A protein and the small-molecule ligand that binds it are described below.
Small molecule (SMILES): CC(=O)N[C@H]1[C@H](O[C@H]2[C@H](O)[C@@H](NC(C)=O)CO[C@@H]2CO)O[C@H](CO)[C@@H](O[C@@H]2O[C@H](CO)[C@@H](O)[C@H](O)[C@@H]2O)[C@@H]1O

Sequence of chain 1.B:
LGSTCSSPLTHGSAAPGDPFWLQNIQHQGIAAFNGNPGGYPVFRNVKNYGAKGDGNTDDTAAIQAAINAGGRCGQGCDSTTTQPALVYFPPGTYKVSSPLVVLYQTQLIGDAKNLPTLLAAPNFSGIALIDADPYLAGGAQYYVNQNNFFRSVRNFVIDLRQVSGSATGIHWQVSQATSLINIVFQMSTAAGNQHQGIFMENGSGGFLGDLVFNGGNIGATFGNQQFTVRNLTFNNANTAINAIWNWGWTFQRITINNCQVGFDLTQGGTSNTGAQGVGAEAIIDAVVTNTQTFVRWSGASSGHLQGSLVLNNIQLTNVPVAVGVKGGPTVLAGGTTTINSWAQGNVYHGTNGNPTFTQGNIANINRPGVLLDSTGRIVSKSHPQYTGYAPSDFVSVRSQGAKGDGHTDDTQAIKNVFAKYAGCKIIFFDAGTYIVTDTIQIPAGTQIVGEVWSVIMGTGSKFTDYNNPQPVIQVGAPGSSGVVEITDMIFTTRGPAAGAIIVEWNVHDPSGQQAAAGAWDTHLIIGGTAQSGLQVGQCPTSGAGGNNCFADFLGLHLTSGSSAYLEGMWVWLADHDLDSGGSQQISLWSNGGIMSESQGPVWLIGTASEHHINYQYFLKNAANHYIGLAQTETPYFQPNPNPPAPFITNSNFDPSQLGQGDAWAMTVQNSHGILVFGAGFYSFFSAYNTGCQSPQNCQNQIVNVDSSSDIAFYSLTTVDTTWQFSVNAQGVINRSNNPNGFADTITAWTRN

Binding-site contacts:
Ligand atom O7 contacts residue SER386 of chain 1.B at 2.9 Å (h-bond).
Ligand atom C6 contacts residue ASN188 of chain 1.B at 3.5 Å.
Ligand atom O5 contacts residue ASN237 of chain 1.B at 2.3 Å (h-bond).
Ligand atom O7 contacts residue ASN237 of chain 1.B at 3.1 Å (h-bond).
Ligand atom C8 contacts residue VAL218 of chain 1.B at 4.3 Å (hydrophobic).
Ligand atom C7 contacts residue ASN237 of chain 1.B at 3.2 Å.
Ligand atom C2 contacts residue ASN237 of chain 1.B at 2.4 Å.
Ligand atom C1 contacts residue ASP216 of chain 1.B at 3.7 Å.
Ligand atom C1 contacts residue ASN237 of chain 1.B at 1.4 Å.
Ligand atom O6 contacts residue ASN188 of chain 1.B at 2.7 Å (h-bond).
Ligand atom C8 contacts residue ASN237 of chain 1.B at 4.3 Å.
Ligand atom C5 contacts residue ASP216 of chain 1.B at 4.3 Å.
Ligand atom C8 contacts residue VAL190 of chain 1.B at 3.9 Å (hydrophobic).
Ligand atom N2 contacts residue ASN237 of chain 1.B at 2.9 Å (h-bond).
Ligand atom C8 contacts residue ARG259 of chain 1.B at 3.5 Å.
Ligand atom C5 contacts residue ASN237 of chain 1.B at 3.6 Å.
Ligand atom C7 contacts residue SER386 of chain 1.B at 3.6 Å.
Ligand atom C8 contacts residue SER386 of chain 1.B at 3.6 Å.
Ligand atom C2 contacts residue ASP216 of chain 1.B at 4.0 Å.
Ligand atom O7 contacts residue ASP216 of chain 1.B at 3.7 Å.
Ligand atom O5 contacts residue ASP216 of chain 1.B at 3.4 Å.
Ligand atom N2 contacts residue ASN188 of chain 1.B at 4.4 Å.
Ligand atom O7 contacts residue ARG236 of chain 1.B at 3.8 Å.
Ligand atom C3 contacts residue ASN237 of chain 1.B at 3.7 Å.
Ligand atom C6 contacts residue ASP216 of chain 1.B at 3.7 Å.
Ligand atom O6 contacts residue ASP216 of chain 1.B at 3.6 Å.
Ligand atom C4 contacts residue ASN237 of chain 1.B at 4.2 Å.